Sequence of chain 1.A:
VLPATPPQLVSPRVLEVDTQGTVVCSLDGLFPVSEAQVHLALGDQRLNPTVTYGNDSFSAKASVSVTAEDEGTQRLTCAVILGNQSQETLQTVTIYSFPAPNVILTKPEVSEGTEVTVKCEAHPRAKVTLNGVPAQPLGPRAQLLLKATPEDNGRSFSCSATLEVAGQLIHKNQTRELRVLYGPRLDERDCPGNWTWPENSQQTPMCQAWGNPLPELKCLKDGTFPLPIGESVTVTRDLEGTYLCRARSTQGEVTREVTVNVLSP

Binding-site contacts:
Ligand atom C2 contacts residue ASN55 of chain 1.A at 2.3 Å.
Ligand atom C3 contacts residue ASN55 of chain 1.A at 3.7 Å.
Ligand atom O7 contacts residue ASN55 of chain 1.A at 3.9 Å.
Ligand atom N2 contacts residue ASN55 of chain 1.A at 2.9 Å (h-bond).
Ligand atom N2 contacts residue ASP56 of chain 1.A at 4.1 Å.
Ligand atom C4 contacts residue ASN55 of chain 1.A at 4.1 Å.
Ligand atom C8 contacts residue ASP56 of chain 1.A at 3.8 Å.
Ligand atom O5 contacts residue ASN55 of chain 1.A at 2.3 Å (h-bond).
Ligand atom C8 contacts residue PHE31 of chain 1.A at 4.2 Å (hydrophobic).
Ligand atom C7 contacts residue ASN55 of chain 1.A at 3.6 Å.
Ligand atom C5 contacts residue ASN55 of chain 1.A at 3.6 Å.
Ligand atom C1 contacts residue ASN55 of chain 1.A at 1.4 Å.

A protein and the small-molecule ligand that binds it are described below.
Small molecule (SMILES): CC(=O)N[C@H]1CO[C@H](CO[C@@H]2O[C@@H](C)[C@@H](O)[C@@H](O)[C@@H]2O)[C@@H](O)[C@@H]1O